Sequence of chain 1.B:
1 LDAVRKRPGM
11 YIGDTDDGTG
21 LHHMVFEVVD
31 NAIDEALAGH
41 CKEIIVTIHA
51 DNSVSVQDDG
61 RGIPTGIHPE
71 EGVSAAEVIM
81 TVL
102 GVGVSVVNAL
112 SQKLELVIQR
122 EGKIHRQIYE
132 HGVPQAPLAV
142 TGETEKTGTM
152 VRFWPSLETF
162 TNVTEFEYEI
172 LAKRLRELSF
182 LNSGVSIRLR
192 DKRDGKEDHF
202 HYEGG

This protein binds this small molecule.
Small molecule (SMILES): Nc1nc2ccccc2[nH]1

Binding-site contacts:
Ligand atom NAA contacts residue GLU159 of chain 1.A at 3.0 Å (salt-bridge).
Ligand atom CAE contacts residue HIS132 of chain 1.B at 3.8 Å.
Ligand atom CAJ contacts residue HIS132 of chain 1.A at 3.5 Å.
Ligand atom CAH contacts residue HIS132 of chain 1.A at 3.3 Å.
Ligand atom CAE contacts residue ARG5 of chain 1.A at 4.4 Å.
Ligand atom CAD contacts residue HIS132 of chain 1.A at 3.7 Å.
Ligand atom NAF contacts residue HIS132 of chain 1.A at 3.3 Å.
Ligand atom NAG contacts residue HIS132 of chain 1.A at 3.5 Å.
Ligand atom CAB contacts residue HIS132 of chain 1.A at 3.7 Å.
Ligand atom CAB contacts residue ARG5 of chain 1.B at 3.7 Å.
Ligand atom NAF contacts residue HIS132 of chain 1.B at 3.6 Å.
Ligand atom CAJ contacts residue GLU159 of chain 1.A at 4.3 Å.
Ligand atom CAD contacts residue HIS132 of chain 1.B at 4.1 Å.
Ligand atom NAG contacts residue GLU159 of chain 1.A at 3.2 Å (salt-bridge).
Ligand atom NAG contacts residue HIS132 of chain 1.B at 3.3 Å.
Ligand atom CAJ contacts residue HIS132 of chain 1.B at 3.6 Å.
Ligand atom NAA contacts residue GLU159 of chain 1.B at 3.0 Å (salt-bridge).
Ligand atom CAB contacts residue HIS132 of chain 1.B at 4.1 Å.
Ligand atom CAC contacts residue ARG5 of chain 1.B at 4.2 Å.
Ligand atom CAB contacts residue VAL134 of chain 1.A at 4.4 Å (hydrophobic).
Ligand atom CAB contacts residue ARG5 of chain 1.A at 4.4 Å.
Ligand atom CAH contacts residue GLU159 of chain 1.A at 3.8 Å.
Ligand atom CAH contacts residue HIS132 of chain 1.B at 3.3 Å.
Ligand atom CAI contacts residue HIS132 of chain 1.A at 3.5 Å.
Ligand atom NAA contacts residue HIS132 of chain 1.B at 3.3 Å (h-bond).
Ligand atom CAI contacts residue HIS132 of chain 1.B at 3.6 Å.
Ligand atom CAE contacts residue HIS132 of chain 1.A at 3.9 Å.
Ligand atom CAD contacts residue ARG5 of chain 1.B at 4.4 Å.
Ligand atom CAC contacts residue HIS132 of chain 1.A at 3.8 Å.
Ligand atom CAC contacts residue ARG5 of chain 1.A at 3.8 Å.
Ligand atom CAC contacts residue HIS132 of chain 1.B at 3.9 Å.
Ligand atom CAH contacts residue GLU159 of chain 1.B at 3.8 Å.
Ligand atom NAA contacts residue HIS132 of chain 1.A at 3.4 Å (h-bond).
Ligand atom CAI contacts residue GLU159 of chain 1.B at 4.2 Å.
Ligand atom NAF contacts residue GLU159 of chain 1.B at 3.0 Å (salt-bridge).

Sequence of chain 1.A:
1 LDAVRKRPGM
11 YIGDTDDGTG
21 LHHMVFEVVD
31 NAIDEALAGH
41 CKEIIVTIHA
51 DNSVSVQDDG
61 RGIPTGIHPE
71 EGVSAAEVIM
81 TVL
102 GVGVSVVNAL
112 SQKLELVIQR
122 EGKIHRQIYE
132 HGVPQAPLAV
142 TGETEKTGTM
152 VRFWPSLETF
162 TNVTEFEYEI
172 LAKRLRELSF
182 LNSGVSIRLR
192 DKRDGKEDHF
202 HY